This small molecule binds to this protein.
Small molecule (SMILES): O=C(c1ccco1)N1CCN(C(=O)C2CC2)CC1

Binding-site contacts:
Ligand atom C14 contacts residue LEU7 of chain 1.A at 3.6 Å (hydrophobic).
Ligand atom C14 contacts residue GLY6 of chain 1.A at 3.9 Å.
Ligand atom C18 contacts residue LEU7 of chain 1.A at 3.3 Å (hydrophobic).
Ligand atom C05 contacts residue ARG4 of chain 1.A at 4.4 Å.
Ligand atom N11 contacts residue GLY6 of chain 1.A at 4.1 Å.
Ligand atom N11 contacts residue LEU7 of chain 1.A at 4.5 Å.
Ligand atom C09 contacts residue ARG4 of chain 1.A at 4.0 Å.
Ligand atom C01 contacts residue ARG4 of chain 1.A at 3.8 Å.
Ligand atom O15 contacts residue LEU7 of chain 1.A at 2.6 Å (h-bond).
Ligand atom C10 contacts residue VAL5 of chain 1.A at 3.5 Å (hydrophobic).
Ligand atom O15 contacts residue GLY6 of chain 1.A at 3.4 Å.
Ligand atom C09 contacts residue GLY6 of chain 1.A at 3.7 Å.
Ligand atom C02 contacts residue ARG4 of chain 1.A at 3.2 Å.
Ligand atom C17 contacts residue GLU150 of chain 1.A at 3.7 Å.
Ligand atom C03 contacts residue ARG4 of chain 1.A at 3.5 Å.
Ligand atom C06 contacts residue ARG4 of chain 1.A at 3.8 Å.
Ligand atom C18 contacts residue SER10 of chain 1.A at 3.3 Å.
Ligand atom C13 contacts residue ARG4 of chain 1.A at 4.1 Å.
Ligand atom N08 contacts residue ARG4 of chain 1.A at 3.8 Å.
Ligand atom C09 contacts residue VAL5 of chain 1.A at 3.4 Å (hydrophobic).
Ligand atom C10 contacts residue GLY6 of chain 1.A at 3.8 Å.
Ligand atom O04 contacts residue ARG4 of chain 1.A at 4.0 Å.
Ligand atom C16 contacts residue LEU7 of chain 1.A at 4.3 Å (hydrophobic).
Ligand atom O07 contacts residue ARG4 of chain 1.A at 3.9 Å.
Ligand atom C17 contacts residue SER10 of chain 1.A at 3.9 Å.

Sequence of chain 1.A:
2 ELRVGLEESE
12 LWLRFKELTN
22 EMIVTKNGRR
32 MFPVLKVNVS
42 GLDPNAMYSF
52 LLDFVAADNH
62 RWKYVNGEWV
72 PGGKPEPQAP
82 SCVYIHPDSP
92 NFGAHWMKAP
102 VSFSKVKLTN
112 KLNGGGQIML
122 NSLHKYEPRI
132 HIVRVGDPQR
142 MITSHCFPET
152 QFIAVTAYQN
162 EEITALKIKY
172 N